Sequence of chain 1.A:
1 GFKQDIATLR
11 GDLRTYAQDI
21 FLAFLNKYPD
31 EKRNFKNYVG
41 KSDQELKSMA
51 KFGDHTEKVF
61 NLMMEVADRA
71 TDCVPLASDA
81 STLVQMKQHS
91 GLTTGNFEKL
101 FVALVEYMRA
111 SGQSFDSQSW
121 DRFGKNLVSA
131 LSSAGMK

A protein and the small-molecule ligand that binds it are described below.
Small molecule (SMILES): C=C(C)[C@@H]1CC=C(C)CC1

Binding-site contacts:
Ligand atom C contacts residue LEU25 of chain 1.A at 3.9 Å (hydrophobic).
Ligand atom C2 contacts residue THR56 of chain 1.A at 2.5 Å.
Ligand atom C4 contacts residue TYR38 of chain 1.A at 2.5 Å (hydrophobic).
Ligand atom C2 contacts residue PHE52 of chain 1.A at 3.3 Å (hydrophobic).
Ligand atom C3 contacts residue THR56 of chain 1.A at 3.5 Å.
Ligand atom C2 contacts residue PHE21 of chain 1.A at 2.1 Å (hydrophobic).
Ligand atom C5 contacts residue PHE35 of chain 1.A at 4.2 Å (hydrophobic).
Ligand atom C9 contacts residue PHE35 of chain 1.A at 3.3 Å (hydrophobic).
Ligand atom C4 contacts residue PHE35 of chain 1.A at 3.8 Å (hydrophobic).
Ligand atom C7 contacts residue HEM1 of chain 1.C at 2.8 Å.
Ligand atom C3 contacts residue PHE21 of chain 1.A at 3.3 Å (hydrophobic).
Ligand atom C5 contacts residue HIS55 of chain 1.A at 2.5 Å.
Ligand atom C5 contacts residue TYR38 of chain 1.A at 3.5 Å (hydrophobic).
Ligand atom C1 contacts residue PHE52 of chain 1.A at 3.6 Å (hydrophobic).
Ligand atom C3 contacts residue PHE35 of chain 1.A at 4.1 Å (hydrophobic).
Ligand atom C contacts residue PHE21 of chain 1.A at 2.8 Å (hydrophobic).
Ligand atom C contacts residue PHE35 of chain 1.A at 4.2 Å (hydrophobic).
Ligand atom C9 contacts residue PHE21 of chain 1.A at 2.7 Å (hydrophobic).
Ligand atom C6 contacts residue HEM1 of chain 1.C at 3.9 Å.
Ligand atom C5 contacts residue HEM1 of chain 1.C at 3.6 Å.
Ligand atom C8 contacts residue VAL59 of chain 1.A at 3.3 Å (hydrophobic).
Ligand atom C6 contacts residue VAL59 of chain 1.A at 3.5 Å (hydrophobic).
Ligand atom C4 contacts residue HIS55 of chain 1.A at 3.6 Å.
Ligand atom C1 contacts residue THR56 of chain 1.A at 3.1 Å.
Ligand atom C8 contacts residue PHE35 of chain 1.A at 3.5 Å (hydrophobic).
Ligand atom C7 contacts residue VAL59 of chain 1.A at 3.6 Å (hydrophobic).
Ligand atom C contacts residue PHE52 of chain 1.A at 3.2 Å (hydrophobic).
Ligand atom C6 contacts residue HIS55 of chain 1.A at 3.4 Å.
Ligand atom C5 contacts residue THR56 of chain 1.A at 3.8 Å.
Ligand atom C contacts residue THR56 of chain 1.A at 4.1 Å.
Ligand atom C1 contacts residue PHE21 of chain 1.A at 2.5 Å (hydrophobic).
Ligand atom C7 contacts residue HIS55 of chain 1.A at 3.4 Å.
Ligand atom C9 contacts residue VAL59 of chain 1.A at 4.1 Å (hydrophobic).
Ligand atom C4 contacts residue THR56 of chain 1.A at 4.0 Å.
Ligand atom C6 contacts residue PHE35 of chain 1.A at 3.9 Å (hydrophobic).
Ligand atom C8 contacts residue PHE21 of chain 1.A at 3.9 Å (hydrophobic).
Ligand atom C1 contacts residue TYR38 of chain 1.A at 3.7 Å (hydrophobic).
Ligand atom C3 contacts residue TYR38 of chain 1.A at 3.7 Å (hydrophobic).
Ligand atom C8 contacts residue HEM1 of chain 1.C at 3.8 Å.
Ligand atom C contacts residue TYR38 of chain 1.A at 2.5 Å (hydrophobic).